The protein below binds the small molecule below.
Small molecule (SMILES): CC(=O)N[C@@H]1[C@@H](O)[C@H](O)[C@@H](CO)O[C@H]1O

Binding-site contacts:
Ligand atom O7 contacts residue ASN92 of chain 1.B at 3.4 Å (h-bond).
Ligand atom C2 contacts residue ASN92 of chain 1.B at 2.5 Å.
Ligand atom C5 contacts residue TYR59 of chain 1.B at 3.9 Å (hydrophobic).
Ligand atom N2 contacts residue ASN92 of chain 1.B at 3.0 Å (h-bond).
Ligand atom C1 contacts residue TYR59 of chain 1.B at 4.0 Å (hydrophobic).
Ligand atom O5 contacts residue TYR59 of chain 1.B at 3.6 Å.
Ligand atom O6 contacts residue TYR59 of chain 1.B at 4.1 Å.
Ligand atom O5 contacts residue ASN92 of chain 1.B at 2.3 Å (h-bond).
Ligand atom C6 contacts residue TYR59 of chain 1.B at 3.7 Å (hydrophobic).
Ligand atom C5 contacts residue ASN92 of chain 1.B at 3.6 Å.
Ligand atom C4 contacts residue ASN92 of chain 1.B at 4.2 Å.
Ligand atom C3 contacts residue ASN92 of chain 1.B at 3.8 Å.
Ligand atom C8 contacts residue ASN92 of chain 1.B at 3.7 Å.
Ligand atom C1 contacts residue ASN92 of chain 1.B at 1.4 Å.
Ligand atom C7 contacts residue ASN92 of chain 1.B at 3.3 Å.

Sequence of chain 1.B:
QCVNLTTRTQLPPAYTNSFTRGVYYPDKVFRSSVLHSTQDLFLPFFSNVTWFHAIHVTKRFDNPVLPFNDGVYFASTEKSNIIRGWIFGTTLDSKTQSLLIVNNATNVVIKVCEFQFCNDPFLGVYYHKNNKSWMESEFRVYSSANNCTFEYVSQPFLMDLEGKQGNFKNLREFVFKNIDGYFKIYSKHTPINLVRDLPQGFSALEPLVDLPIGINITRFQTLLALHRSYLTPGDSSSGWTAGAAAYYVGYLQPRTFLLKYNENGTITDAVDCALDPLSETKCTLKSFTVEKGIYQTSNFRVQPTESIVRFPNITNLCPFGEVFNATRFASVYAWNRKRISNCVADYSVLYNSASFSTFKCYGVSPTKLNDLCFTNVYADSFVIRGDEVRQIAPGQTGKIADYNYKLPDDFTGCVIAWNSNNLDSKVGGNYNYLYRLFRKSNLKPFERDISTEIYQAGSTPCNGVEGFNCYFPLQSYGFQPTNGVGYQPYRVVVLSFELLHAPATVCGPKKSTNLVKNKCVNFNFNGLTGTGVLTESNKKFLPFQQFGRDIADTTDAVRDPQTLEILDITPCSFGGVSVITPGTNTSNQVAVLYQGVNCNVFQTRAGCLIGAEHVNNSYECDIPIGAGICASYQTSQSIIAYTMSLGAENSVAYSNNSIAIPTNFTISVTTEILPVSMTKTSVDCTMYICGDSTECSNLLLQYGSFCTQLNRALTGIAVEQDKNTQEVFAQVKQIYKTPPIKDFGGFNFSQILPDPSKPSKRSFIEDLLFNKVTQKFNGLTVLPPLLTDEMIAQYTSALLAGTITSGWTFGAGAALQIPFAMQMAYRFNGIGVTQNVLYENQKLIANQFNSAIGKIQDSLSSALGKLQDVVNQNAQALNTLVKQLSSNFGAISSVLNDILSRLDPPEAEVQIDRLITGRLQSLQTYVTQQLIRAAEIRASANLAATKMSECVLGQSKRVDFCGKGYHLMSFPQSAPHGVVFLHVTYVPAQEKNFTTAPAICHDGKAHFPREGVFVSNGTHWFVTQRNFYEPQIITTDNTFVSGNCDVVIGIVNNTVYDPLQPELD